Sequence of chain 2.A:
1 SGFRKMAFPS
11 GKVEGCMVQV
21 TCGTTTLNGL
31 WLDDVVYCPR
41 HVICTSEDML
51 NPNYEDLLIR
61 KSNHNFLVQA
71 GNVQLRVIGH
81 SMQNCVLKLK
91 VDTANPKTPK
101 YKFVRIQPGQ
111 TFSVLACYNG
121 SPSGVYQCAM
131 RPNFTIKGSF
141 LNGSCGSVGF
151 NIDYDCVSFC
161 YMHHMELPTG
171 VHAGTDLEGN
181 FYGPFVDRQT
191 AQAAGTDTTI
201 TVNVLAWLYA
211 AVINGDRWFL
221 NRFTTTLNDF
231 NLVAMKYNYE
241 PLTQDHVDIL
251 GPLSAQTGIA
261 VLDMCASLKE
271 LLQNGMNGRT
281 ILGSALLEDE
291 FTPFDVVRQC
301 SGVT

The protein below binds the small molecule below.
Small molecule (SMILES): CC(=O)N1CCC(C(=O)Nc2ccccc2O)CC1

Binding-site contacts:
Ligand atom C4 contacts residue SER46 of chain 2.A at 3.5 Å.
Ligand atom O contacts residue ASN142 of chain 2.A at 3.2 Å (h-bond).
Ligand atom C12 contacts residue GLY143 of chain 2.A at 3.6 Å.
Ligand atom C6 contacts residue ASN142 of chain 2.A at 4.2 Å.
Ligand atom C12 contacts residue ASN142 of chain 2.A at 4.4 Å.
Ligand atom O2 contacts residue GLY143 of chain 2.A at 2.7 Å (h-bond).
Ligand atom C7 contacts residue ASN142 of chain 2.A at 4.4 Å.
Ligand atom C13 contacts residue HIS163 of chain 2.A at 4.3 Å.
Ligand atom C13 contacts residue HIS164 of chain 2.A at 4.3 Å.
Ligand atom C9 contacts residue LEU27 of chain 2.A at 4.5 Å (hydrophobic).
Ligand atom C12 contacts residue SER144 of chain 2.A at 4.0 Å.
Ligand atom O2 contacts residue CYS145 of chain 2.A at 2.8 Å (h-bond).
Ligand atom C9 contacts residue THR26 of chain 2.A at 4.3 Å.
Ligand atom C8 contacts residue ASN142 of chain 2.A at 4.4 Å.
Ligand atom C3 contacts residue GLN189 of chain 2.A at 4.0 Å.
Ligand atom O2 contacts residue LEU141 of chain 2.A at 4.1 Å.
Ligand atom C13 contacts residue CYS145 of chain 2.A at 1.8 Å (hydrophobic).
Ligand atom C11 contacts residue ASN142 of chain 2.A at 4.0 Å.
Ligand atom C13 contacts residue SER144 of chain 2.A at 4.3 Å.
Ligand atom C10 contacts residue CYS145 of chain 2.A at 3.6 Å (hydrophobic).
Ligand atom C3 contacts residue SER46 of chain 2.A at 3.2 Å.
Ligand atom O2 contacts residue SER144 of chain 2.A at 2.9 Å (h-bond).
Ligand atom C12 contacts residue CYS145 of chain 2.A at 2.8 Å (hydrophobic).
Ligand atom O2 contacts residue ASN142 of chain 2.A at 3.8 Å.
Ligand atom C2 contacts residue SER46 of chain 2.A at 4.4 Å.
Ligand atom N1 contacts residue HIS41 of chain 2.A at 4.0 Å.
Ligand atom C9 contacts residue GLY143 of chain 2.A at 4.0 Å.
Ligand atom C9 contacts residue THR25 of chain 2.A at 4.4 Å.
Ligand atom N1 contacts residue CYS145 of chain 2.A at 3.4 Å (h-bond).
Ligand atom C8 contacts residue GLY143 of chain 2.A at 4.2 Å.
Ligand atom O2 contacts residue LEU27 of chain 2.A at 4.4 Å.
Ligand atom O1 contacts residue ASN142 of chain 2.A at 4.0 Å.
Ligand atom N1 contacts residue GLY143 of chain 2.A at 4.1 Å.
Ligand atom C2 contacts residue GLN189 of chain 2.A at 4.1 Å.
Ligand atom C10 contacts residue HIS41 of chain 2.A at 3.6 Å.
Ligand atom C13 contacts residue LEU141 of chain 2.A at 4.5 Å (hydrophobic).